Binding-site contacts:
Ligand atom O3 contacts residue TYR54 of chain 2.B at 3.2 Å (h-bond).
Ligand atom O3 contacts residue GLN122 of chain 2.B at 3.7 Å.
Ligand atom C contacts residue ARG165 of chain 2.B at 4.2 Å.
Ligand atom O contacts residue PRO243 of chain 2.B at 4.4 Å.
Ligand atom CB contacts residue ASN217 of chain 2.B at 3.8 Å.
Ligand atom CB contacts residue TYR54 of chain 2.B at 3.3 Å (hydrophobic).
Ligand atom OXT contacts residue ASN217 of chain 2.B at 4.5 Å.
Ligand atom O contacts residue ALA58 of chain 2.B at 3.5 Å.
Ligand atom O contacts residue SER56 of chain 2.B at 2.8 Å (h-bond).
Ligand atom O3 contacts residue ARG165 of chain 2.B at 3.3 Å (salt-bridge).
Ligand atom O contacts residue GLY57 of chain 2.B at 4.3 Å.
Ligand atom CA contacts residue ASP95 of chain 2.B at 4.0 Å.
Ligand atom O contacts residue ASP95 of chain 2.B at 4.4 Å.
Ligand atom CB contacts residue PRO243 of chain 2.B at 3.5 Å (hydrophobic).
Ligand atom OXT contacts residue ARG165 of chain 2.B at 3.9 Å.
Ligand atom CB contacts residue ILE241 of chain 2.B at 3.6 Å (hydrophobic).
Ligand atom CA contacts residue ARG165 of chain 2.B at 3.7 Å.
Ligand atom O3 contacts residue ASP95 of chain 2.B at 3.0 Å (salt-bridge).
Ligand atom CB contacts residue PHE193 of chain 2.B at 4.1 Å (hydrophobic).
Ligand atom C contacts residue ASP95 of chain 2.B at 4.5 Å.
Ligand atom CA contacts residue PRO243 of chain 2.B at 4.5 Å (hydrophobic).
Ligand atom CB contacts residue ARG165 of chain 2.B at 4.3 Å.
Ligand atom CA contacts residue TYR54 of chain 2.B at 3.5 Å (hydrophobic).
Ligand atom C contacts residue SER56 of chain 2.B at 3.9 Å.
Ligand atom CA contacts residue SER56 of chain 2.B at 4.4 Å.

This small molecule binds to this protein.
Small molecule (SMILES): CC(=O)C(=O)O

Sequence of chain 2.B:
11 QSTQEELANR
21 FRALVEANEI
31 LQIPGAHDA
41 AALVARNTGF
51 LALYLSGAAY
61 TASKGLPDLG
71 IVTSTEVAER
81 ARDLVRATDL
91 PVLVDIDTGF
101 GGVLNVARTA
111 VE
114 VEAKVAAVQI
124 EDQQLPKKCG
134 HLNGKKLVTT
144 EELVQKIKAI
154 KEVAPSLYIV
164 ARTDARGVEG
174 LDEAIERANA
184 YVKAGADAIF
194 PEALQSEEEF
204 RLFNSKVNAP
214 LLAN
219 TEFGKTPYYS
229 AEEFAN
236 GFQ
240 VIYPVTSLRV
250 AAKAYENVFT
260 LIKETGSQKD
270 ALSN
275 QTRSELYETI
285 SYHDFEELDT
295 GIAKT